Binding-site contacts:
Ligand atom C19 contacts residue TRP142 of chain 1.S at 3.9 Å (hydrophobic).
Ligand atom C10 contacts residue GLY65 of chain 1.S at 4.0 Å.
Ligand atom C04 contacts residue SER118 of chain 1.S at 4.0 Å.
Ligand atom C09 contacts residue SER118 of chain 1.S at 3.5 Å.
Ligand atom C21 contacts residue TRP142 of chain 1.S at 4.0 Å (hydrophobic).
Ligand atom N03 contacts residue ALA117 of chain 1.S at 3.7 Å.
Ligand atom C09 contacts residue ILE90 of chain 1.S at 3.7 Å (hydrophobic).
Ligand atom N06 contacts residue GLU89 of chain 1.S at 3.3 Å (salt-bridge).
Ligand atom N06 contacts residue GLY65 of chain 1.S at 3.7 Å.
Ligand atom S05 contacts residue ILE90 of chain 1.S at 3.9 Å.
Ligand atom C19 contacts residue GLN119 of chain 1.S at 3.4 Å.
Ligand atom C14 contacts residue GLY116 of chain 1.S at 3.5 Å.
Ligand atom C04 contacts residue ILE90 of chain 1.S at 3.8 Å (hydrophobic).
Ligand atom C04 contacts residue GLY116 of chain 1.S at 4.1 Å.
Ligand atom C01 contacts residue ILE90 of chain 1.S at 3.6 Å (hydrophobic).
Ligand atom C19 contacts residue SER118 of chain 1.S at 3.3 Å.
Ligand atom N08 contacts residue ILE90 of chain 1.S at 3.9 Å.
Ligand atom C14 contacts residue ILE90 of chain 1.S at 3.7 Å (hydrophobic).
Ligand atom C18 contacts residue TRP142 of chain 1.S at 3.7 Å (hydrophobic).
Ligand atom C17 contacts residue TRP142 of chain 1.S at 4.0 Å (hydrophobic).
Ligand atom C13 contacts residue TRP142 of chain 1.S at 3.7 Å (hydrophobic).
Ligand atom C02 contacts residue HIS141 of chain 1.S at 3.9 Å.
Ligand atom C07 contacts residue HIS141 of chain 1.S at 3.8 Å.
Ligand atom N06 contacts residue ILE90 of chain 1.S at 3.2 Å (h-bond).
Ligand atom C14 contacts residue MET88 of chain 1.S at 3.7 Å (hydrophobic).
Ligand atom N08 contacts residue GLU89 of chain 1.S at 2.7 Å (salt-bridge).
Ligand atom C01 contacts residue HIS141 of chain 1.S at 3.7 Å.
Ligand atom C10 contacts residue GLU89 of chain 1.S at 3.9 Å.
Ligand atom C15 contacts residue ASP140 of chain 1.S at 4.0 Å.
Ligand atom C15 contacts residue HIS141 of chain 1.S at 3.4 Å.
Ligand atom S05 contacts residue TRP142 of chain 1.S at 3.5 Å.
Ligand atom N03 contacts residue SER118 of chain 1.S at 3.0 Å (h-bond).
Ligand atom C14 contacts residue GLU89 of chain 1.S at 3.8 Å.
Ligand atom N08 contacts residue GLY65 of chain 1.S at 3.6 Å.
Ligand atom C07 contacts residue TRP142 of chain 1.S at 4.0 Å (hydrophobic).
Ligand atom N03 contacts residue ILE90 of chain 1.S at 4.0 Å.
Ligand atom C18 contacts residue HIS141 of chain 1.S at 3.3 Å.
Ligand atom C15 contacts residue TRP142 of chain 1.S at 4.0 Å (hydrophobic).
Ligand atom C02 contacts residue ILE90 of chain 1.S at 3.5 Å (hydrophobic).
Ligand atom C07 contacts residue ILE90 of chain 1.S at 4.1 Å (hydrophobic).

Sequence of chain 1.S:
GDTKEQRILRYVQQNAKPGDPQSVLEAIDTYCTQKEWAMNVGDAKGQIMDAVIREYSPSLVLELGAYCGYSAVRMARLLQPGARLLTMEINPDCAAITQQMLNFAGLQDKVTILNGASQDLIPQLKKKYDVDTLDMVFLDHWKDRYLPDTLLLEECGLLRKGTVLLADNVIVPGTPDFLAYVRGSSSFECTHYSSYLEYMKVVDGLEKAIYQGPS

The small molecule below binds the protein below.
Small molecule (SMILES): COc1ccc(Cc2cc(-c3sc(C)nc3C)[nH]n2)cc1